Binding-site contacts:
Ligand atom C1 contacts residue THR1100 of chain 1.A at 4.0 Å.
Ligand atom C5 contacts residue PHE1103 of chain 1.A at 4.0 Å (hydrophobic).
Ligand atom C7 contacts residue ASN1098 of chain 1.A at 3.5 Å.
Ligand atom O4 contacts residue HIS1101 of chain 1.A at 4.5 Å.
Ligand atom O5 contacts residue PHE1103 of chain 1.A at 3.8 Å.
Ligand atom C3 contacts residue THR1100 of chain 1.A at 3.8 Å.
Ligand atom C1 contacts residue PHE1103 of chain 1.A at 4.3 Å (hydrophobic).
Ligand atom C6 contacts residue PHE1103 of chain 1.A at 3.9 Å (hydrophobic).
Ligand atom C1 contacts residue HIS1101 of chain 1.A at 4.3 Å.
Ligand atom C8 contacts residue THR1100 of chain 1.A at 3.9 Å.
Ligand atom C2 contacts residue THR1100 of chain 1.A at 3.9 Å.
Ligand atom O7 contacts residue ASN1098 of chain 1.A at 3.6 Å (h-bond).
Ligand atom C7 contacts residue GLY1099 of chain 1.A at 4.4 Å.
Ligand atom O7 contacts residue HIS1101 of chain 1.A at 3.6 Å.
Ligand atom C5 contacts residue ASN1098 of chain 1.A at 3.8 Å.
Ligand atom N2 contacts residue ASN1098 of chain 1.A at 3.0 Å (h-bond).
Ligand atom C8 contacts residue GLY1099 of chain 1.A at 3.8 Å.
Ligand atom C8 contacts residue ASN1098 of chain 1.A at 4.0 Å.
Ligand atom C8 contacts residue HIS1101 of chain 1.A at 3.8 Å.
Ligand atom C7 contacts residue HIS1101 of chain 1.A at 4.1 Å.
Ligand atom C3 contacts residue ASN1098 of chain 1.A at 3.9 Å.
Ligand atom C7 contacts residue THR1100 of chain 1.A at 4.0 Å.
Ligand atom C5 contacts residue HIS1101 of chain 1.A at 4.3 Å.
Ligand atom C4 contacts residue ASN1098 of chain 1.A at 4.4 Å.
Ligand atom N2 contacts residue THR1100 of chain 1.A at 3.1 Å (h-bond).
Ligand atom C3 contacts residue HIS1101 of chain 1.A at 4.3 Å.
Ligand atom C2 contacts residue ASN1098 of chain 1.A at 2.6 Å.
Ligand atom C1 contacts residue ASN1098 of chain 1.A at 1.5 Å.
Ligand atom O5 contacts residue ASN1098 of chain 1.A at 2.5 Å (h-bond).
Ligand atom O3 contacts residue THR1100 of chain 1.A at 4.4 Å.

Sequence of chain 1.A:
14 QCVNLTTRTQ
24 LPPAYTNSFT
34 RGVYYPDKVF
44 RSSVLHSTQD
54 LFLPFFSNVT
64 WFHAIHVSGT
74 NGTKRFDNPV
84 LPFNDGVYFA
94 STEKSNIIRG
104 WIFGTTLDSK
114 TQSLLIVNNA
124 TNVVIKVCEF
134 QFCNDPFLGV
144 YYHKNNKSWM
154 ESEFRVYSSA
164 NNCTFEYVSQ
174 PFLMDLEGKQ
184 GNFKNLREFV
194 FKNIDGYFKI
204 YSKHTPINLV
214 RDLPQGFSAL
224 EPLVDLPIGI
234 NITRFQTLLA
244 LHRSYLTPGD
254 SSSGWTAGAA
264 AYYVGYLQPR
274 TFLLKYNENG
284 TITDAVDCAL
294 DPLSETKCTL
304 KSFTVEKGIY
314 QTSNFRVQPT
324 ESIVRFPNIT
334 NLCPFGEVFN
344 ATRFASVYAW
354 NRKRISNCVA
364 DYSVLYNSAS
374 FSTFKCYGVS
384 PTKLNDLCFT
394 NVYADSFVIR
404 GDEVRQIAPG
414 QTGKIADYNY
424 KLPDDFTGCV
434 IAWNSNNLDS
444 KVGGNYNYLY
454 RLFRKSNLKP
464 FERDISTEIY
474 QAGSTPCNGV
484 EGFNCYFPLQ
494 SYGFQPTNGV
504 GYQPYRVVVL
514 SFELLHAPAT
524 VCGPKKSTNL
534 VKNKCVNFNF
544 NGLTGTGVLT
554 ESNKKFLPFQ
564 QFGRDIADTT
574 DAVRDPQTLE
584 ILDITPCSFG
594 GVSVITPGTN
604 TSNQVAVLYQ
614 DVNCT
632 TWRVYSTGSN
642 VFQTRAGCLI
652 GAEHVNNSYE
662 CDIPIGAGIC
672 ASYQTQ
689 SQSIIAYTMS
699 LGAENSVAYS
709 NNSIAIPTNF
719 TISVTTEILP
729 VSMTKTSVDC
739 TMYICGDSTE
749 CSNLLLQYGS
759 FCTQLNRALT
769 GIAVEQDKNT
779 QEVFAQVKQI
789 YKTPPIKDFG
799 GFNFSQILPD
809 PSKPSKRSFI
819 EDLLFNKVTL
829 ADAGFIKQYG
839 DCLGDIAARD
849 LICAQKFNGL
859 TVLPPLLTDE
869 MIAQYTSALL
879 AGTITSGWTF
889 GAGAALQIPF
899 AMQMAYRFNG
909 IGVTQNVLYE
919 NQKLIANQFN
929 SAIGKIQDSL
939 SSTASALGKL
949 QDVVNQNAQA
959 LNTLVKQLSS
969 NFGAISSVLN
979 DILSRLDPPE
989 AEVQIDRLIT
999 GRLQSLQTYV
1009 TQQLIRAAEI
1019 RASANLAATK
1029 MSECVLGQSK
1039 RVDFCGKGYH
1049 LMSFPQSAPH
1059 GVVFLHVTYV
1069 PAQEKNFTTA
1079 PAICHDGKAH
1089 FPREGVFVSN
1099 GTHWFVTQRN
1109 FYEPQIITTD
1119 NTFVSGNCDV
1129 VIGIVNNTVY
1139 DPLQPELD

A small-molecule ligand and the protein it binds are described below.
Small molecule (SMILES): CC(=O)N[C@H]1[C@H](O[C@H]2[C@H](O)[C@@H](NC(C)=O)CO[C@@H]2CO)O[C@H](CO)[C@@H](O)[C@@H]1O